Sequence of chain 1.A:
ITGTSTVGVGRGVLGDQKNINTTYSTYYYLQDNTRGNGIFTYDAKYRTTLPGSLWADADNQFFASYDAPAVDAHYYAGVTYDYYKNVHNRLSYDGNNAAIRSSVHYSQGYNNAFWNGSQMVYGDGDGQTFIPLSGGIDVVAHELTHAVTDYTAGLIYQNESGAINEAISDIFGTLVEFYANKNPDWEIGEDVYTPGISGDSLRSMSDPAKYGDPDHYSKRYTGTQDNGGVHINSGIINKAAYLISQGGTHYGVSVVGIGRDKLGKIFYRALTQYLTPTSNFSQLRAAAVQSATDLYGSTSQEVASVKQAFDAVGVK

This protein binds this small molecule.
Small molecule (SMILES): CC(C)C[C@H](NP(=O)(O)CNC(=O)OCc1ccccc1)C(=O)N[C@@H](CC(C)(C)C)C(=O)O

Binding-site contacts:
Ligand atom C9 contacts residue GOL1 of chain 1.N at 3.7 Å.
Ligand atom C6 contacts residue TRP115 of chain 1.A at 3.7 Å (hydrophobic).
Ligand atom C20 contacts residue GLU143 of chain 1.A at 3.4 Å.
Ligand atom C20 contacts residue ASN112 of chain 1.A at 3.6 Å.
Ligand atom O33 contacts residue ASN112 of chain 1.A at 3.0 Å (h-bond).
Ligand atom N16 contacts residue ASN112 of chain 1.A at 3.0 Å (h-bond).
Ligand atom O18 contacts residue HIS142 of chain 1.A at 3.3 Å (h-bond).
Ligand atom O18 contacts residue GLU166 of chain 1.A at 2.9 Å (salt-bridge).
Ligand atom N13 contacts residue ASN112 of chain 1.A at 3.2 Å (h-bond).
Ligand atom O33 contacts residue HIS231 of chain 1.A at 3.5 Å.
Ligand atom C11 contacts residue ALA113 of chain 1.A at 3.4 Å (hydrophobic).
Ligand atom C14 contacts residue GLU143 of chain 1.A at 3.6 Å.
Ligand atom O19 contacts residue HIS146 of chain 1.A at 3.4 Å.
Ligand atom O18 contacts residue TYR157 of chain 1.A at 3.4 Å (h-bond).
Ligand atom O32 contacts residue HIS231 of chain 1.A at 3.1 Å (h-bond).
Ligand atom O24 contacts residue HIS231 of chain 1.A at 3.2 Å.
Ligand atom O24 contacts residue ARG203 of chain 1.A at 2.9 Å (salt-bridge).
Ligand atom O19 contacts residue GOL1 of chain 1.N at 2.8 Å (h-bond).
Ligand atom C1 contacts residue TRP115 of chain 1.A at 3.7 Å (hydrophobic).
Ligand atom O17 contacts residue DMS1 of chain 1.H at 3.1 Å.
Ligand atom N13 contacts residue ALA113 of chain 1.A at 2.9 Å (h-bond).
Ligand atom O8 contacts residue GOL1 of chain 1.N at 3.6 Å.
Ligand atom C31 contacts residue HIS231 of chain 1.A at 3.3 Å.
Ligand atom N13 contacts residue GLU143 of chain 1.A at 3.4 Å (salt-bridge).
Ligand atom C22 contacts residue LEU202 of chain 1.A at 3.4 Å (hydrophobic).
Ligand atom P12 contacts residue ALA113 of chain 1.A at 3.4 Å.
Ligand atom O17 contacts residue PHE114 of chain 1.A at 3.5 Å.
Ligand atom C22 contacts residue VAL139 of chain 1.A at 3.7 Å (hydrophobic).
Ligand atom N10 contacts residue TYR157 of chain 1.A at 3.4 Å (h-bond).
Ligand atom O19 contacts residue ALA113 of chain 1.A at 3.4 Å (h-bond).
Ligand atom C3 contacts residue GOL1 of chain 1.N at 3.4 Å.
Ligand atom O18 contacts residue HIS146 of chain 1.A at 3.6 Å (h-bond).
Ligand atom O18 contacts residue HIS231 of chain 1.A at 2.9 Å (h-bond).
Ligand atom O18 contacts residue ZN1 of chain 1.C at 1.9 Å.
Ligand atom N10 contacts residue GOL1 of chain 1.N at 3.3 Å (h-bond).
Ligand atom O19 contacts residue GLU143 of chain 1.A at 2.6 Å (salt-bridge).
Ligand atom C15 contacts residue HIS231 of chain 1.A at 3.6 Å.
Ligand atom O8 contacts residue TYR157 of chain 1.A at 3.3 Å.
Ligand atom P12 contacts residue ZN1 of chain 1.C at 3.0 Å.
Ligand atom O19 contacts residue ZN1 of chain 1.C at 3.1 Å.